Sequence of chain 1.A:
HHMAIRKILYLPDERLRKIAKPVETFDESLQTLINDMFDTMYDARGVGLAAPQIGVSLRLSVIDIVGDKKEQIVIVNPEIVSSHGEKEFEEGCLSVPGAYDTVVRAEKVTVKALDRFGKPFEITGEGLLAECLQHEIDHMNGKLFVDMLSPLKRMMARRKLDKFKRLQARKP

Binding-site contacts:
Ligand atom O20 contacts residue GLY98 of chain 1.A at 2.9 Å (h-bond).
Ligand atom N14 contacts residue GLY98 of chain 1.A at 3.1 Å (h-bond).
Ligand atom O4 contacts residue LEU100 of chain 1.A at 2.9 Å (h-bond).
Ligand atom O20 contacts residue GLU97 of chain 1.A at 3.8 Å.
Ligand atom O4 contacts residue ZN1 of chain 1.E at 2.1 Å.
Ligand atom O2 contacts residue HIS145 of chain 1.A at 2.8 Å (h-bond).
Ligand atom C9 contacts residue HIS141 of chain 1.A at 3.8 Å.
Ligand atom C6 contacts residue GLY98 of chain 1.A at 3.6 Å.
Ligand atom O13 contacts residue VAL53 of chain 1.A at 2.9 Å (h-bond).
Ligand atom N1 contacts residue ZN1 of chain 1.E at 3.0 Å.
Ligand atom O27 contacts residue GLU96 of chain 1.A at 2.9 Å (salt-bridge).
Ligand atom C3 contacts residue GLU142 of chain 1.A at 3.7 Å.
Ligand atom O13 contacts residue GLY52 of chain 1.A at 3.4 Å.
Ligand atom C24 contacts residue VAL53 of chain 1.A at 3.8 Å (hydrophobic).
Ligand atom C24 contacts residue TYR106 of chain 1.B at 3.7 Å (hydrophobic).
Ligand atom C10 contacts residue GLU137 of chain 1.A at 3.8 Å.
Ligand atom O4 contacts residue GLN59 of chain 1.A at 3.3 Å (h-bond).
Ligand atom C8 contacts residue GLY98 of chain 1.A at 3.5 Å.
Ligand atom O2 contacts residue HIS141 of chain 1.A at 2.9 Å (h-bond).
Ligand atom N1 contacts residue GLN59 of chain 1.A at 3.4 Å (h-bond).
Ligand atom O27 contacts residue BB21 of chain 1.I at 3.4 Å.
Ligand atom C18 contacts residue BB21 of chain 1.I at 3.7 Å.
Ligand atom C3 contacts residue ZN1 of chain 1.E at 2.8 Å.
Ligand atom O2 contacts residue GLN59 of chain 1.A at 2.7 Å (h-bond).
Ligand atom N1 contacts residue HIS141 of chain 1.A at 3.4 Å.
Ligand atom O2 contacts residue GLU142 of chain 1.A at 3.3 Å (salt-bridge).
Ligand atom O4 contacts residue HIS141 of chain 1.A at 3.2 Å (h-bond).
Ligand atom O4 contacts residue CYS99 of chain 1.A at 3.4 Å (h-bond).
Ligand atom O2 contacts residue ZN1 of chain 1.E at 2.1 Å.
Ligand atom N1 contacts residue GLU142 of chain 1.A at 2.6 Å (salt-bridge).
Ligand atom C3 contacts residue GLY54 of chain 1.A at 3.5 Å.
Ligand atom C17 contacts residue LEU100 of chain 1.A at 3.7 Å (hydrophobic).
Ligand atom N1 contacts residue GLY54 of chain 1.A at 3.3 Å (h-bond).
Ligand atom C18 contacts residue TYR106 of chain 1.B at 3.8 Å (hydrophobic).
Ligand atom C5 contacts residue GLY54 of chain 1.A at 3.2 Å.
Ligand atom C3 contacts residue HIS141 of chain 1.A at 3.4 Å.
Ligand atom C23 contacts residue TYR106 of chain 1.B at 3.8 Å (hydrophobic).
Ligand atom C11 contacts residue GLU137 of chain 1.A at 3.5 Å.
Ligand atom C26 contacts residue BB21 of chain 1.I at 3.3 Å.
Ligand atom C10 contacts residue CYS138 of chain 1.A at 3.6 Å (hydrophobic).

This protein binds this small molecule.
Small molecule (SMILES): CCCCC[C@H](CC(=O)NO)C(=O)N[C@H](C(=O)N1CCC[C@H]1CO)C(C)C

Sequence of chain 1.B:
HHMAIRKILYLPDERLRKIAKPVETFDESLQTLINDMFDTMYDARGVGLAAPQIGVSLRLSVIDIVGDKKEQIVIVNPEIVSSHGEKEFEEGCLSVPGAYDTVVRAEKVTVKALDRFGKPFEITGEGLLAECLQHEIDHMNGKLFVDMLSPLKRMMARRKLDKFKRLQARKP